Binding-site contacts:
Ligand atom C6 contacts residue LYS117 of chain 1.A at 4.1 Å.
Ligand atom C8 contacts residue ASN103 of chain 1.A at 4.2 Å.
Ligand atom C1 contacts residue ASN103 of chain 1.A at 1.4 Å.
Ligand atom O5 contacts residue ASN103 of chain 1.A at 2.3 Å (h-bond).
Ligand atom C2 contacts residue ILE108 of chain 1.A at 4.0 Å (hydrophobic).
Ligand atom C5 contacts residue LYS117 of chain 1.A at 4.5 Å.
Ligand atom C2 contacts residue ASN103 of chain 1.A at 2.5 Å.
Ligand atom N2 contacts residue ASN103 of chain 1.A at 3.0 Å (h-bond).
Ligand atom O7 contacts residue ASN103 of chain 1.A at 3.3 Å.
Ligand atom C5 contacts residue ASN103 of chain 1.A at 3.6 Å.
Ligand atom C1 contacts residue ILE108 of chain 1.A at 4.5 Å (hydrophobic).
Ligand atom N2 contacts residue ILE108 of chain 1.A at 4.3 Å.
Ligand atom O5 contacts residue LYS117 of chain 1.A at 4.1 Å.
Ligand atom C3 contacts residue ASN103 of chain 1.A at 3.8 Å.
Ligand atom C4 contacts residue ASN103 of chain 1.A at 4.2 Å.
Ligand atom C7 contacts residue ASN103 of chain 1.A at 3.5 Å.

The small molecule below binds the protein below.
Small molecule (SMILES): CC(=O)N[C@@H]1[C@@H](O)[C@H](O)[C@@H](CO)O[C@H]1O

Sequence of chain 1.A:
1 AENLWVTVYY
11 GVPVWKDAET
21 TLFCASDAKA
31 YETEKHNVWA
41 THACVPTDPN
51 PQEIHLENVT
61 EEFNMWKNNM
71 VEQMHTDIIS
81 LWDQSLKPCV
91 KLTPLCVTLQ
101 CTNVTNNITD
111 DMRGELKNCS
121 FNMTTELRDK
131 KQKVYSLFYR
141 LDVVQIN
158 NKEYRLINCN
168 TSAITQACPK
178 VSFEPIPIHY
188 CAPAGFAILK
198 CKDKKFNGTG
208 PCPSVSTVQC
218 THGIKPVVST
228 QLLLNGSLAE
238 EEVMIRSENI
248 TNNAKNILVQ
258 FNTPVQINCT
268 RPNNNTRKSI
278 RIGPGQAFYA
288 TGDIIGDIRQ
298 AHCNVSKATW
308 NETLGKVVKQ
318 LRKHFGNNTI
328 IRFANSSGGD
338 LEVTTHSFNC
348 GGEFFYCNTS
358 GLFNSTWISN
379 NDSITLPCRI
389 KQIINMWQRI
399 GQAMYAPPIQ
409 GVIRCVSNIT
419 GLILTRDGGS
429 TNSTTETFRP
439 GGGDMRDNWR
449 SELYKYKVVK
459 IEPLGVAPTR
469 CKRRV